This protein binds this small molecule.
Small molecule (SMILES): CC(C)CCC(=O)O

Sequence of chain 2.A:
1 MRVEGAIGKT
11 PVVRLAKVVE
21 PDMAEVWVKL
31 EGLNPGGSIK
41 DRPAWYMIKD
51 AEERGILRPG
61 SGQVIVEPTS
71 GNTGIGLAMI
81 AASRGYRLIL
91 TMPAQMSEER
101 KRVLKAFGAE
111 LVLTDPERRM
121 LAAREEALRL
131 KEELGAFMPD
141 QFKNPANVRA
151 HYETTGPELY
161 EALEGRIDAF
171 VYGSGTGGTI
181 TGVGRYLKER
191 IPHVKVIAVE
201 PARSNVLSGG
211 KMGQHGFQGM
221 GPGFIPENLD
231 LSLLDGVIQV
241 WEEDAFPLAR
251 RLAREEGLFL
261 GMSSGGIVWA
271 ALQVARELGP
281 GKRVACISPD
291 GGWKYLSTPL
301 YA

Binding-site contacts:
Ligand atom CA contacts residue LYS40 of chain 2.A at 3.9 Å.
Ligand atom C contacts residue GLY71 of chain 2.A at 4.1 Å.
Ligand atom CD2 contacts residue MET220 of chain 2.A at 4.2 Å (hydrophobic).
Ligand atom CD1 contacts residue GLY175 of chain 2.A at 3.3 Å.
Ligand atom OXT contacts residue THR69 of chain 2.A at 3.8 Å.
Ligand atom CD2 contacts residue PHE142 of chain 2.A at 4.3 Å (hydrophobic).
Ligand atom CG contacts residue PHE142 of chain 2.A at 3.7 Å (hydrophobic).
Ligand atom CB contacts residue LYS40 of chain 2.A at 4.4 Å.
Ligand atom CG contacts residue THR176 of chain 2.A at 4.3 Å.
Ligand atom CG contacts residue GLY175 of chain 2.A at 4.1 Å.
Ligand atom OXT contacts residue GLY71 of chain 2.A at 3.5 Å.
Ligand atom CG contacts residue GLY219 of chain 2.A at 3.6 Å.
Ligand atom CD2 contacts residue GLY175 of chain 2.A at 3.9 Å.
Ligand atom CA contacts residue THR73 of chain 2.A at 3.7 Å.
Ligand atom C contacts residue LYS40 of chain 2.A at 4.3 Å.
Ligand atom OXT contacts residue ASN72 of chain 2.A at 3.2 Å (h-bond).
Ligand atom CB contacts residue PHE142 of chain 2.A at 4.3 Å (hydrophobic).
Ligand atom CD2 contacts residue GLY219 of chain 2.A at 3.3 Å.
Ligand atom OXT contacts residue THR73 of chain 2.A at 3.1 Å (h-bond).
Ligand atom O contacts residue THR73 of chain 2.A at 4.0 Å.
Ligand atom O contacts residue THR69 of chain 2.A at 2.4 Å (h-bond).
Ligand atom CD2 contacts residue PRO222 of chain 2.A at 3.8 Å (hydrophobic).
Ligand atom C contacts residue ASN72 of chain 2.A at 4.3 Å.
Ligand atom CA contacts residue GLN141 of chain 2.A at 3.3 Å.
Ligand atom C contacts residue GLN141 of chain 2.A at 3.6 Å.
Ligand atom O contacts residue GLN141 of chain 2.A at 3.3 Å (h-bond).
Ligand atom CD1 contacts residue THR176 of chain 2.A at 3.3 Å.
Ligand atom CB contacts residue GLY219 of chain 2.A at 3.9 Å.
Ligand atom C contacts residue THR73 of chain 2.A at 3.5 Å.
Ligand atom OXT contacts residue LYS40 of chain 2.A at 3.7 Å.
Ligand atom CA contacts residue THR176 of chain 2.A at 4.5 Å.
Ligand atom CD1 contacts residue GLY219 of chain 2.A at 3.0 Å.
Ligand atom C contacts residue THR69 of chain 2.A at 3.4 Å.
Ligand atom CD1 contacts residue PLP1 of chain 2.B at 3.7 Å.
Ligand atom O contacts residue GLY71 of chain 2.A at 3.9 Å.
Ligand atom CB contacts residue GLN141 of chain 2.A at 4.4 Å.
Ligand atom CD1 contacts residue LYS40 of chain 2.A at 3.7 Å.
Ligand atom CD1 contacts residue PHE142 of chain 2.A at 4.5 Å (hydrophobic).